A small-molecule ligand and the protein it binds are described below.
Small molecule (SMILES): Nc1ncnc2c1ncn2[C@H]1C[C@H](O)[C@@H](COP(=O)(O)O)O1

Sequence of chain 10.A:
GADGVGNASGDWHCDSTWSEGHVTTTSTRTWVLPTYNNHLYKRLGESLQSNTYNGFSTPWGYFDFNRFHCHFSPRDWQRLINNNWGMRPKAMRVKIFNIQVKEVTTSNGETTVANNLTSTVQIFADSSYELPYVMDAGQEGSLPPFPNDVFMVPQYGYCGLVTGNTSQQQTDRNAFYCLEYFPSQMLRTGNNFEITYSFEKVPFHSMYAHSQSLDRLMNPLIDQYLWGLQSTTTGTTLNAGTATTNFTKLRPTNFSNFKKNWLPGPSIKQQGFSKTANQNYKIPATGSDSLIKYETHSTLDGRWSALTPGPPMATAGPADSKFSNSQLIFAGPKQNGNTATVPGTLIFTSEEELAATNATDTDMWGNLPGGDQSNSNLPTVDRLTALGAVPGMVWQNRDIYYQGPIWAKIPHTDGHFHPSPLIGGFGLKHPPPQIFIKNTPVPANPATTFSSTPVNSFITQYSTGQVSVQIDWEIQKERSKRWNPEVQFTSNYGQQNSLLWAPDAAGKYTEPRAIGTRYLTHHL

Binding-site contacts:
Ligand atom N6 contacts residue GLY427 of chain 10.A at 2.8 Å (h-bond).
Ligand atom O2P contacts residue HIS416 of chain 10.A at 2.8 Å (h-bond).
Ligand atom N3 contacts residue PRO203 of chain 10.A at 4.4 Å.
Ligand atom C6 contacts residue VAL202 of chain 10.A at 3.9 Å (hydrophobic).
Ligand atom N6 contacts residue VAL202 of chain 10.A at 4.0 Å.
Ligand atom N1 contacts residue VAL202 of chain 10.A at 3.7 Å.
Ligand atom N7 contacts residue SER420 of chain 10.A at 3.9 Å.
Ligand atom C6 contacts residue GLY427 of chain 10.A at 3.7 Å.
Ligand atom O1P contacts residue HIS416 of chain 10.A at 4.2 Å.
Ligand atom O4' contacts residue HIS418 of chain 10.A at 4.1 Å.
Ligand atom C5 contacts residue PRO419 of chain 10.A at 3.7 Å (hydrophobic).
Ligand atom C5 contacts residue PRO203 of chain 10.A at 4.3 Å (hydrophobic).
Ligand atom O4' contacts residue PRO419 of chain 10.A at 4.3 Å.
Ligand atom N6 contacts residue PHE426 of chain 10.A at 3.8 Å.
Ligand atom P contacts residue HIS416 of chain 10.A at 4.0 Å.
Ligand atom C8 contacts residue PRO203 of chain 10.A at 4.4 Å (hydrophobic).
Ligand atom N6 contacts residue SER420 of chain 10.A at 4.0 Å.
Ligand atom C2 contacts residue GLY427 of chain 10.A at 3.4 Å.
Ligand atom C2' contacts residue PRO203 of chain 10.A at 4.0 Å (hydrophobic).
Ligand atom C1' contacts residue HIS418 of chain 10.A at 4.1 Å.
Ligand atom O5' contacts residue PRO419 of chain 10.A at 3.9 Å.
Ligand atom C8 contacts residue HIS418 of chain 10.A at 3.7 Å.
Ligand atom C6 contacts residue PRO419 of chain 10.A at 3.2 Å (hydrophobic).
Ligand atom C2 contacts residue PRO419 of chain 10.A at 4.0 Å (hydrophobic).
Ligand atom C4 contacts residue PRO419 of chain 10.A at 4.2 Å (hydrophobic).
Ligand atom N9 contacts residue PRO203 of chain 10.A at 4.2 Å.
Ligand atom N7 contacts residue HIS418 of chain 10.A at 4.4 Å.
Ligand atom C5 contacts residue SER420 of chain 10.A at 4.3 Å.
Ligand atom C6 contacts residue PRO203 of chain 10.A at 4.4 Å (hydrophobic).
Ligand atom N6 contacts residue PRO419 of chain 10.A at 3.4 Å (h-bond).
Ligand atom C6 contacts residue SER420 of chain 10.A at 4.3 Å.
Ligand atom C2 contacts residue VAL202 of chain 10.A at 4.3 Å (hydrophobic).
Ligand atom N1 contacts residue GLY427 of chain 10.A at 2.7 Å (h-bond).
Ligand atom C4 contacts residue PRO203 of chain 10.A at 4.2 Å (hydrophobic).
Ligand atom N7 contacts residue PRO419 of chain 10.A at 4.3 Å.
Ligand atom N9 contacts residue HIS418 of chain 10.A at 4.3 Å.
Ligand atom N1 contacts residue PRO419 of chain 10.A at 3.5 Å (h-bond).
Ligand atom O2P contacts residue PRO419 of chain 10.A at 4.2 Å.
Ligand atom N6 contacts residue GLY425 of chain 10.A at 4.1 Å.
Ligand atom N3 contacts residue PRO419 of chain 10.A at 4.3 Å.